The small molecule below binds the protein below.
Small molecule (SMILES): Nc1ncnc2c1ncn2[C@@H]1O[C@H](COP(=O)=O)[C@@H](O[P](=O)(O)OC[C@H]2O[C@@H](n3ccc(=O)[nH]c3=O)[C@H](O)[C@@H]2O)[C@H]1O

Binding-site contacts:
Ligand atom C1' contacts residue LYS143 of chain 40.E at 4.0 Å.
Ligand atom C4 contacts residue TRP47 of chain 40.E at 3.9 Å (hydrophobic).
Ligand atom OP1 contacts residue LYS45 of chain 59.F at 4.3 Å.
Ligand atom O4' contacts residue TRP47 of chain 40.E at 4.0 Å.
Ligand atom C8 contacts residue TRP47 of chain 40.E at 4.0 Å (hydrophobic).
Ligand atom C1' contacts residue TRP47 of chain 40.E at 4.3 Å (hydrophobic).
Ligand atom O4' contacts residue GLU140 of chain 40.E at 4.1 Å.
Ligand atom N9 contacts residue TRP47 of chain 40.E at 4.0 Å.
Ligand atom C1' contacts residue GLU140 of chain 40.E at 3.2 Å.
Ligand atom N9 contacts residue LYS143 of chain 40.E at 3.8 Å.
Ligand atom N3 contacts residue TRP47 of chain 40.E at 3.9 Å.
Ligand atom C8 contacts residue LYS143 of chain 40.E at 2.8 Å.
Ligand atom O4' contacts residue LYS143 of chain 40.E at 4.2 Å.
Ligand atom C5 contacts residue TRP47 of chain 40.E at 4.0 Å (hydrophobic).
Ligand atom N9 contacts residue GLU140 of chain 40.E at 4.1 Å.
Ligand atom O2' contacts residue GLU140 of chain 40.E at 3.0 Å (salt-bridge).
Ligand atom C2' contacts residue GLU140 of chain 40.E at 3.5 Å.
Ligand atom N7 contacts residue LYS143 of chain 40.E at 3.7 Å.
Ligand atom C6 contacts residue TRP47 of chain 40.E at 3.9 Å (hydrophobic).
Ligand atom N1 contacts residue TRP47 of chain 40.E at 3.8 Å.
Ligand atom N6 contacts residue TRP47 of chain 40.E at 4.2 Å.
Ligand atom C2' contacts residue LYS143 of chain 40.E at 4.5 Å.
Ligand atom N7 contacts residue TRP47 of chain 40.E at 4.0 Å.
Ligand atom C8 contacts residue GLU140 of chain 40.E at 4.1 Å.
Ligand atom C2 contacts residue TRP47 of chain 40.E at 3.8 Å (hydrophobic).

Sequence of chain 59.F:
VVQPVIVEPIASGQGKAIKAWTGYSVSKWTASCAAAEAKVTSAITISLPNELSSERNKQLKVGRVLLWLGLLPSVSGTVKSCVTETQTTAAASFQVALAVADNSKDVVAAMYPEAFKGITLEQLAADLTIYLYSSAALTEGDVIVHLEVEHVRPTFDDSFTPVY

Sequence of chain 40.E:
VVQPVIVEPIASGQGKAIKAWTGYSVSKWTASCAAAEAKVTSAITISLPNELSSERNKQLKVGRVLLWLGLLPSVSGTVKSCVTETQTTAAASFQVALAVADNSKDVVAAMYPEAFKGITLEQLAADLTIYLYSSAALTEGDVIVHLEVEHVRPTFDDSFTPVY